Binding-site contacts:
Ligand atom O7 contacts residue ASN291 of chain 1.C at 3.8 Å.
Ligand atom C8 contacts residue ILE56 of chain 1.D at 4.1 Å (hydrophobic).
Ligand atom C2 contacts residue ASN291 of chain 1.C at 2.5 Å.
Ligand atom C7 contacts residue ASN291 of chain 1.C at 3.5 Å.
Ligand atom N2 contacts residue ASN291 of chain 1.C at 2.9 Å (h-bond).
Ligand atom C4 contacts residue ASN291 of chain 1.C at 4.3 Å.
Ligand atom C5 contacts residue ASN291 of chain 1.C at 3.7 Å.
Ligand atom O5 contacts residue ASN291 of chain 1.C at 2.4 Å (h-bond).
Ligand atom C1 contacts residue ASN291 of chain 1.C at 1.5 Å.
Ligand atom C3 contacts residue ASN291 of chain 1.C at 3.8 Å.

Sequence of chain 1.C:
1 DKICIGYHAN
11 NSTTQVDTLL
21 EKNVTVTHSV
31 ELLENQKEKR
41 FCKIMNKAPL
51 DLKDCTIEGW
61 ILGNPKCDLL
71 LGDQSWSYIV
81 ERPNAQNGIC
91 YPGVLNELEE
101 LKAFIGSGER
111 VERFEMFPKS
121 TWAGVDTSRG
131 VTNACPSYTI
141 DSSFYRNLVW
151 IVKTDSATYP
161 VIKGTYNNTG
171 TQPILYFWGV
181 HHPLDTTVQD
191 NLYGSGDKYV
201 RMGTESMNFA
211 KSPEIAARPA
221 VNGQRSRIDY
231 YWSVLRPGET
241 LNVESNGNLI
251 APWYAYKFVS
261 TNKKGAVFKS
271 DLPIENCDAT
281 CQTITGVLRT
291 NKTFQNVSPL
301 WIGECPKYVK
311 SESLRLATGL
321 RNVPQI

This small molecule binds to this protein.
Small molecule (SMILES): CC(=O)N[C@@H]1[C@@H](O)[C@H](O)[C@@H](CO)O[C@H]1O

Sequence of chain 1.D:
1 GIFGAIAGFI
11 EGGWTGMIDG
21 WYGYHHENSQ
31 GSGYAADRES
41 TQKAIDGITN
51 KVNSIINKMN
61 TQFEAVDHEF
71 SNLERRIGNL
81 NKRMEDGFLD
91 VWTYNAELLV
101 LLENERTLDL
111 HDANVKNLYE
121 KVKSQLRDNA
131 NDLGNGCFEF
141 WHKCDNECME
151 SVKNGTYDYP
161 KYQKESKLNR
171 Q